Sequence of chain 1.V:
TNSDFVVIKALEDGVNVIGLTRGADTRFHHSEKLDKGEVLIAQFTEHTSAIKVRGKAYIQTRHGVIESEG

Binding-site contacts:
Ligand atom CA contacts residue SER51 of chain 1.V at 3.9 Å.
Ligand atom CH2 contacts residue GLY21 of chain 1.U at 3.6 Å.
Ligand atom CE2 contacts residue ALA44 of chain 1.U at 4.0 Å (hydrophobic).
Ligand atom CA contacts residue GLY25 of chain 1.V at 3.4 Å.
Ligand atom CA contacts residue THR28 of chain 1.V at 3.3 Å.
Ligand atom CZ2 contacts residue ILE53 of chain 1.U at 3.9 Å (hydrophobic).
Ligand atom CE2 contacts residue GLN45 of chain 1.U at 3.9 Å.
Ligand atom O contacts residue ARG24 of chain 1.V at 3.7 Å.
Ligand atom NE1 contacts residue GLN45 of chain 1.U at 2.8 Å (h-bond).
Ligand atom OXT contacts residue HIS49 of chain 1.U at 3.7 Å.
Ligand atom N contacts residue ASP27 of chain 1.V at 3.1 Å (salt-bridge).
Ligand atom CZ3 contacts residue GLY21 of chain 1.U at 3.6 Å.
Ligand atom N contacts residue THR28 of chain 1.V at 3.0 Å (h-bond).
Ligand atom CB contacts residue SER51 of chain 1.V at 3.4 Å.
Ligand atom OXT contacts residue THR47 of chain 1.U at 2.4 Å (h-bond).
Ligand atom CA contacts residue THR23 of chain 1.V at 3.9 Å.
Ligand atom C contacts residue THR47 of chain 1.U at 3.3 Å.
Ligand atom OXT contacts residue GLY25 of chain 1.V at 4.0 Å.
Ligand atom O contacts residue GLY25 of chain 1.V at 3.1 Å (h-bond).
Ligand atom CD1 contacts residue SER51 of chain 1.V at 3.5 Å.
Ligand atom CZ2 contacts residue THR50 of chain 1.U at 3.9 Å.
Ligand atom O contacts residue SER51 of chain 1.V at 3.0 Å (h-bond).
Ligand atom C contacts residue SER51 of chain 1.V at 3.6 Å.
Ligand atom CB contacts residue THR23 of chain 1.V at 3.8 Å.
Ligand atom O contacts residue THR47 of chain 1.U at 3.4 Å (h-bond).
Ligand atom CB contacts residue THR28 of chain 1.V at 3.6 Å.
Ligand atom CD1 contacts residue THR47 of chain 1.U at 3.7 Å.
Ligand atom CE3 contacts residue HIS32 of chain 1.U at 3.9 Å.
Ligand atom CZ3 contacts residue HIS32 of chain 1.U at 4.0 Å.
Ligand atom C contacts residue GLY25 of chain 1.V at 3.5 Å.
Ligand atom NE1 contacts residue ALA44 of chain 1.U at 3.8 Å.
Ligand atom CD1 contacts residue GLN45 of chain 1.U at 3.5 Å.
Ligand atom OXT contacts residue HIS31 of chain 1.U at 3.9 Å.
Ligand atom C contacts residue THR50 of chain 1.U at 3.9 Å.
Ligand atom CG contacts residue SER51 of chain 1.V at 3.9 Å.
Ligand atom N contacts residue ARG24 of chain 1.V at 3.8 Å.
Ligand atom OXT contacts residue THR50 of chain 1.U at 2.8 Å (h-bond).
Ligand atom CZ2 contacts residue ALA44 of chain 1.U at 3.9 Å (hydrophobic).
Ligand atom N contacts residue THR23 of chain 1.V at 2.9 Å (h-bond).
Ligand atom N contacts residue GLY25 of chain 1.V at 2.6 Å (h-bond).

Sequence of chain 1.U:
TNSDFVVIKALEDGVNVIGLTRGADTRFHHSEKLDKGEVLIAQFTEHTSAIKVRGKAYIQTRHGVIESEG

This small molecule binds to this protein.
Small molecule (SMILES): N[C@@H](Cc1c[nH]c2ccccc12)C(=O)O